Sequence of chain 1.A:
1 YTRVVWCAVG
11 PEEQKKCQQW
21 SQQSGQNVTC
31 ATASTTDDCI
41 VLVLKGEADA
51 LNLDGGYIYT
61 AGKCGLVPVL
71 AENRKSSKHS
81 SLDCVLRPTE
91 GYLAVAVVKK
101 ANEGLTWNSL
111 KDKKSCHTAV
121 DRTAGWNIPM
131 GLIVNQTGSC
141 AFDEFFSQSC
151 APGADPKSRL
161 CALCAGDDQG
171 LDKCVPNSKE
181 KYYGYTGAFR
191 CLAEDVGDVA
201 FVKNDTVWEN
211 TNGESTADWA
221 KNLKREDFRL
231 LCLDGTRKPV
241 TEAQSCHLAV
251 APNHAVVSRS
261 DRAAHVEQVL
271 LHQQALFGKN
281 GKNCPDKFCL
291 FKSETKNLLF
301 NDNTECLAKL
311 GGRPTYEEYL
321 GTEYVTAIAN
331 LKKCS

A small-molecule ligand and the protein it binds are described below.
Small molecule (SMILES): CC(=O)N[C@H]1[C@H](O[C@H]2[C@H](O)[C@@H](NC(C)=O)CO[C@@H]2CO)O[C@H](CO)[C@@H](O)[C@@H]1O

Binding-site contacts:
Ligand atom O4 contacts residue THR326 of chain 1.A at 4.1 Å.
Ligand atom C7 contacts residue ASN135 of chain 1.A at 3.6 Å.
Ligand atom C3 contacts residue ASN330 of chain 1.A at 4.3 Å.
Ligand atom C6 contacts residue GLU323 of chain 1.A at 4.1 Å.
Ligand atom N2 contacts residue ASN330 of chain 1.A at 4.2 Å.
Ligand atom C7 contacts residue ALA327 of chain 1.A at 4.0 Å (hydrophobic).
Ligand atom C3 contacts residue ASN135 of chain 1.A at 3.8 Å.
Ligand atom O7 contacts residue THR326 of chain 1.A at 3.5 Å.
Ligand atom C7 contacts residue API1 of chain 1.K at 4.4 Å.
Ligand atom C7 contacts residue THR326 of chain 1.A at 4.4 Å.
Ligand atom C5 contacts residue ASN330 of chain 1.A at 3.9 Å.
Ligand atom N2 contacts residue ASN135 of chain 1.A at 3.0 Å (h-bond).
Ligand atom O7 contacts residue API1 of chain 1.K at 4.0 Å.
Ligand atom C8 contacts residue LEU132 of chain 1.A at 3.9 Å (hydrophobic).
Ligand atom C8 contacts residue ASN330 of chain 1.A at 4.0 Å.
Ligand atom C8 contacts residue GLY131 of chain 1.A at 4.0 Å.
Ligand atom C8 contacts residue ILE128 of chain 1.A at 4.3 Å (hydrophobic).
Ligand atom C7 contacts residue LEU132 of chain 1.A at 4.3 Å (hydrophobic).
Ligand atom C1 contacts residue THR326 of chain 1.A at 4.3 Å.
Ligand atom C3 contacts residue ALA327 of chain 1.A at 4.2 Å (hydrophobic).
Ligand atom C8 contacts residue ALA327 of chain 1.A at 3.7 Å (hydrophobic).
Ligand atom C2 contacts residue THR326 of chain 1.A at 3.9 Å.
Ligand atom C6 contacts residue ASN330 of chain 1.A at 4.1 Å.
Ligand atom O7 contacts residue LEU132 of chain 1.A at 3.8 Å.
Ligand atom C7 contacts residue ASN330 of chain 1.A at 3.6 Å.
Ligand atom O6 contacts residue GLU323 of chain 1.A at 3.1 Å.
Ligand atom C8 contacts residue API1 of chain 1.K at 4.1 Å.
Ligand atom O7 contacts residue ASN330 of chain 1.A at 3.0 Å (h-bond).
Ligand atom O5 contacts residue THR326 of chain 1.A at 4.4 Å.
Ligand atom O3 contacts residue ALA327 of chain 1.A at 4.0 Å.
Ligand atom N2 contacts residue ALA327 of chain 1.A at 3.9 Å.
Ligand atom O7 contacts residue ASN135 of chain 1.A at 3.9 Å.
Ligand atom O5 contacts residue ASN135 of chain 1.A at 2.2 Å (h-bond).
Ligand atom C4 contacts residue ASN330 of chain 1.A at 3.9 Å.
Ligand atom C1 contacts residue ASN135 of chain 1.A at 1.4 Å.
Ligand atom C5 contacts residue ASN135 of chain 1.A at 3.6 Å.
Ligand atom C4 contacts residue ASN135 of chain 1.A at 4.2 Å.
Ligand atom C1 contacts residue ASN330 of chain 1.A at 4.4 Å.
Ligand atom C2 contacts residue ASN135 of chain 1.A at 2.5 Å.
Ligand atom O4 contacts residue ASN330 of chain 1.A at 3.2 Å (h-bond).